Binding-site contacts:
Ligand atom O3' contacts residue THR241 of chain 1.F at 3.2 Å (h-bond).
Ligand atom N6 contacts residue TYR185 of chain 1.F at 3.2 Å.
Ligand atom N3 contacts residue TYR185 of chain 1.F at 3.3 Å.
Ligand atom C1' contacts residue LYS198 of chain 1.F at 4.1 Å.
Ligand atom O2A contacts residue LYS74 of chain 1.F at 3.5 Å.
Ligand atom O3A contacts residue GLU331 of chain 1.F at 4.0 Å.
Ligand atom O1A contacts residue ILE330 of chain 1.F at 4.0 Å.
Ligand atom O2B contacts residue ASN333 of chain 1.F at 4.1 Å.
Ligand atom O2' contacts residue THR241 of chain 1.F at 3.4 Å (h-bond).
Ligand atom C2 contacts residue TYR185 of chain 1.F at 3.3 Å (hydrophobic).
Ligand atom C6 contacts residue LEU186 of chain 1.F at 3.8 Å (hydrophobic).
Ligand atom C6 contacts residue LYS184 of chain 1.F at 3.8 Å.
Ligand atom O2B contacts residue ASP318 of chain 1.F at 2.6 Å (salt-bridge).
Ligand atom O3' contacts residue ASN242 of chain 1.F at 4.0 Å.
Ligand atom N7 contacts residue GLN183 of chain 1.F at 3.5 Å (h-bond).
Ligand atom O2B contacts residue GLU331 of chain 1.F at 2.4 Å (salt-bridge).
Ligand atom N1 contacts residue TYR185 of chain 1.F at 3.6 Å.
Ligand atom C3B contacts residue GLU331 of chain 1.F at 4.2 Å.
Ligand atom O3' contacts residue ASP200 of chain 1.F at 4.2 Å.
Ligand atom C4' contacts residue LEU240 of chain 1.F at 4.1 Å (hydrophobic).
Ligand atom C2 contacts residue LEU186 of chain 1.F at 4.0 Å (hydrophobic).
Ligand atom O1B contacts residue ASP318 of chain 1.F at 4.0 Å.
Ligand atom O1G contacts residue GLU331 of chain 1.F at 2.7 Å (salt-bridge).
Ligand atom PG contacts residue GLU331 of chain 1.F at 3.6 Å.
Ligand atom C5 contacts residue TYR185 of chain 1.F at 4.0 Å (hydrophobic).
Ligand atom O2G contacts residue GLU331 of chain 1.F at 3.6 Å.
Ligand atom PB contacts residue ASP318 of chain 1.F at 3.8 Å.
Ligand atom N6 contacts residue GLN183 of chain 1.F at 4.2 Å.
Ligand atom PB contacts residue GLU331 of chain 1.F at 3.6 Å.
Ligand atom N1 contacts residue LEU186 of chain 1.F at 3.1 Å (h-bond).
Ligand atom C4' contacts residue THR241 of chain 1.F at 4.1 Å.
Ligand atom O1B contacts residue ASP200 of chain 1.F at 4.1 Å.
Ligand atom C4 contacts residue TYR185 of chain 1.F at 3.8 Å (hydrophobic).
Ligand atom O1G contacts residue ASN333 of chain 1.F at 3.3 Å (h-bond).
Ligand atom C6 contacts residue TYR185 of chain 1.F at 3.8 Å (hydrophobic).
Ligand atom N3 contacts residue LYS198 of chain 1.F at 3.8 Å.
Ligand atom N6 contacts residue LEU186 of chain 1.F at 3.2 Å (h-bond).
Ligand atom O2' contacts residue LYS198 of chain 1.F at 3.3 Å.
Ligand atom N6 contacts residue LYS184 of chain 1.F at 2.5 Å (salt-bridge).
Ligand atom C3' contacts residue THR241 of chain 1.F at 4.1 Å.

Sequence of chain 1.F:
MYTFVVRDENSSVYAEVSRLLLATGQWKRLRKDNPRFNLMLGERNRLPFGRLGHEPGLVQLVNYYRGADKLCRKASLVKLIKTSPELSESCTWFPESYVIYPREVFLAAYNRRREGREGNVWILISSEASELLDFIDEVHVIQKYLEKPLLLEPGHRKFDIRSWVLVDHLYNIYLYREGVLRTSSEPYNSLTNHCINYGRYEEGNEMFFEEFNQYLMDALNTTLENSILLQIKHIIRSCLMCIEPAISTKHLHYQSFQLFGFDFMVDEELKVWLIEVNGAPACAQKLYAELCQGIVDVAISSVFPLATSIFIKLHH

A protein and the small-molecule ligand that binds it are described below.
Small molecule (SMILES): Nc1ncnc2c1ncn2[C@@H]1O[C@H](CO[P](=O)(O)O[P](=O)(O)CP(=O)(O)O)[C@@H](O)[C@H]1O